Sequence of chain 2.A:
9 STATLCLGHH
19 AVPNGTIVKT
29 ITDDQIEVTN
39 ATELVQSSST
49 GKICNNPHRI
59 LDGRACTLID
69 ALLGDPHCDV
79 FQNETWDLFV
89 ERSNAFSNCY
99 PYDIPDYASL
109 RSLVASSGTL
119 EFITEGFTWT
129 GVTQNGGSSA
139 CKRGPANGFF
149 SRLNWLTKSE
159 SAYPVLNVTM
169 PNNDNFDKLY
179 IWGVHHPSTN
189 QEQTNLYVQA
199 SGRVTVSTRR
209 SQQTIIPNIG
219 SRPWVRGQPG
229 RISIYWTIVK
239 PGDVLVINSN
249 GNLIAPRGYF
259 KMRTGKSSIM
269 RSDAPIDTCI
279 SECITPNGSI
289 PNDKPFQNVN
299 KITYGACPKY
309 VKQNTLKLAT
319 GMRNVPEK

A protein and the small-molecule ligand that binds it are described below.
Small molecule (SMILES): CC(=O)N[C@@H]1[C@@H](O)[C@H](O)[C@@H](CO)O[C@@H]1O

Binding-site contacts:
Ligand atom C5 contacts residue NAG1 of chain 2.J at 3.6 Å.
Ligand atom C4 contacts residue MAN1 of chain 2.Y at 3.9 Å.
Ligand atom O5 contacts residue NAG1 of chain 2.J at 2.6 Å (h-bond).
Ligand atom C6 contacts residue NAG1 of chain 2.J at 3.3 Å.
Ligand atom O7 contacts residue TRP222 of chain 2.E at 2.8 Å (h-bond).
Ligand atom C2 contacts residue TRP222 of chain 2.E at 3.6 Å (hydrophobic).
Ligand atom C7 contacts residue PRO221 of chain 2.E at 3.9 Å (hydrophobic).
Ligand atom C5 contacts residue TRP222 of chain 2.E at 4.0 Å (hydrophobic).
Ligand atom C3 contacts residue TRP222 of chain 2.E at 4.1 Å (hydrophobic).
Ligand atom O1 contacts residue NAG1 of chain 2.J at 3.1 Å (h-bond).
Ligand atom O6 contacts residue NAG1 of chain 2.J at 4.0 Å.
Ligand atom C1 contacts residue TRP222 of chain 2.E at 4.3 Å (hydrophobic).
Ligand atom C8 contacts residue PRO221 of chain 2.E at 4.0 Å (hydrophobic).
Ligand atom O4 contacts residue MAN1 of chain 2.Y at 2.6 Å (h-bond).
Ligand atom C8 contacts residue ARG207 of chain 2.A at 4.0 Å.
Ligand atom O7 contacts residue PRO221 of chain 2.E at 3.0 Å.
Ligand atom O7 contacts residue NAG1 of chain 2.J at 3.5 Å (h-bond).
Ligand atom N2 contacts residue NAG1 of chain 2.J at 3.7 Å.
Ligand atom C8 contacts residue VAL242 of chain 2.A at 4.0 Å (hydrophobic).
Ligand atom O4 contacts residue TRP222 of chain 2.E at 4.1 Å.
Ligand atom C7 contacts residue TRP222 of chain 2.E at 3.7 Å (hydrophobic).
Ligand atom C1 contacts residue NAG1 of chain 2.J at 2.7 Å.
Ligand atom C4 contacts residue TRP222 of chain 2.E at 3.5 Å (hydrophobic).
Ligand atom C3 contacts residue MAN1 of chain 2.Y at 4.4 Å.
Ligand atom O5 contacts residue TRP222 of chain 2.E at 3.7 Å.
Ligand atom C6 contacts residue TRP222 of chain 2.E at 3.6 Å (hydrophobic).
Ligand atom O3 contacts residue TRP222 of chain 2.E at 3.6 Å.
Ligand atom C7 contacts residue NAG1 of chain 2.J at 3.8 Å.
Ligand atom N2 contacts residue TRP222 of chain 2.E at 4.4 Å.
Ligand atom O3 contacts residue MAN1 of chain 2.Y at 3.9 Å.
Ligand atom C2 contacts residue NAG1 of chain 2.J at 3.8 Å.
Ligand atom O7 contacts residue ARG220 of chain 2.E at 4.1 Å.
Ligand atom C8 contacts residue TRP222 of chain 2.E at 4.2 Å (hydrophobic).

Sequence of chain 2.E:
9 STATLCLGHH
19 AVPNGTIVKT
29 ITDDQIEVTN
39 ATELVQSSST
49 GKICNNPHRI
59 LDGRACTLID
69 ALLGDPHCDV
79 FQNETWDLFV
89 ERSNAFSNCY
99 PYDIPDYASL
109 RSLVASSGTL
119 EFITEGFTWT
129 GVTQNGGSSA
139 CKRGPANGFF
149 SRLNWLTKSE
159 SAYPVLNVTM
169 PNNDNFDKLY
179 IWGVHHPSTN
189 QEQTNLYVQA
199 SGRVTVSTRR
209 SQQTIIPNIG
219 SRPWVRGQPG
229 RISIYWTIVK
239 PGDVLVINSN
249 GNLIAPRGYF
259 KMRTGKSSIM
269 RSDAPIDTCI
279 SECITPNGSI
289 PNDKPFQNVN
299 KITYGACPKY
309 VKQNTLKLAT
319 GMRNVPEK